A small-molecule ligand and the protein it binds are described below.
Small molecule (SMILES): O=C(NO)[C@@H](O)[C@H](O)[C@@H](O)C(=O)[O-]

Binding-site contacts:
Ligand atom OH5 contacts residue MG1 of chain 1.D at 2.0 Å.
Ligand atom N6 contacts residue MG1 of chain 1.D at 3.1 Å.
Ligand atom OH5 contacts residue LLH1 of chain 1.G at 0.3 Å (h-bond).
Ligand atom N6 contacts residue LLH1 of chain 1.G at 0.7 Å (h-bond).
Ligand atom C5 contacts residue HIS194 of chain 1.A at 3.5 Å.
Ligand atom O1B contacts residue HIS47 of chain 1.A at 2.8 Å (h-bond).
Ligand atom N6 contacts residue GLU352 of chain 1.A at 3.0 Å (salt-bridge).
Ligand atom OH2 contacts residue HIS232 of chain 1.A at 3.1 Å (h-bond).
Ligand atom OH6 contacts residue LYS192 of chain 1.A at 2.8 Å (salt-bridge).
Ligand atom N6 contacts residue HIS332 of chain 1.A at 3.1 Å.
Ligand atom C2 contacts residue LLH1 of chain 1.G at 0.3 Å.
Ligand atom OH4 contacts residue HIS194 of chain 1.A at 3.5 Å (h-bond).
Ligand atom C3 contacts residue LLH1 of chain 1.G at 0.4 Å.
Ligand atom OH6 contacts residue GLU281 of chain 1.A at 3.2 Å (salt-bridge).
Ligand atom OH5 contacts residue ASP229 of chain 1.A at 2.7 Å (salt-bridge).
Ligand atom O1A contacts residue LLH1 of chain 1.G at 0.5 Å (h-bond).
Ligand atom OH6 contacts residue ASP229 of chain 1.A at 3.2 Å (salt-bridge).
Ligand atom C5 contacts residue GLU281 of chain 1.A at 3.3 Å.
Ligand atom C5 contacts residue LLH1 of chain 1.G at 0.4 Å.
Ligand atom C1 contacts residue HIS47 of chain 1.A at 3.3 Å.
Ligand atom OH6 contacts residue MG1 of chain 1.D at 2.4 Å.
Ligand atom OH4 contacts residue LLH1 of chain 1.G at 0.8 Å.
Ligand atom OH3 contacts residue LLH1 of chain 1.G at 1.0 Å (h-bond).
Ligand atom OH6 contacts residue GLU352 of chain 1.A at 2.9 Å (salt-bridge).
Ligand atom C5 contacts residue HIS332 of chain 1.A at 3.4 Å.
Ligand atom OH6 contacts residue LLH1 of chain 1.G at 0.5 Å (h-bond).
Ligand atom OH5 contacts residue GLU281 of chain 1.A at 3.0 Å (salt-bridge).
Ligand atom OH6 contacts residue ARG303 of chain 1.A at 3.0 Å (salt-bridge).
Ligand atom OH3 contacts residue ARG113 of chain 1.B at 2.9 Å (salt-bridge).
Ligand atom C4 contacts residue HIS332 of chain 1.A at 3.3 Å.
Ligand atom C5 contacts residue MG1 of chain 1.D at 2.9 Å.
Ligand atom O1A contacts residue ARG113 of chain 1.B at 3.5 Å (salt-bridge).
Ligand atom OH2 contacts residue LLH1 of chain 1.G at 0.3 Å (h-bond).
Ligand atom C4 contacts residue LLH1 of chain 1.G at 1.0 Å.
Ligand atom OH6 contacts residue GLU255 of chain 1.A at 3.3 Å (salt-bridge).
Ligand atom O1A contacts residue HIS232 of chain 1.A at 2.7 Å (h-bond).
Ligand atom O1A contacts residue HIS47 of chain 1.A at 2.9 Å (h-bond).
Ligand atom C1 contacts residue LLH1 of chain 1.G at 0.2 Å.
Ligand atom OH2 contacts residue HIS194 of chain 1.A at 3.3 Å.
Ligand atom O1B contacts residue LLH1 of chain 1.G at 0.1 Å (h-bond).

Sequence of chain 1.B:
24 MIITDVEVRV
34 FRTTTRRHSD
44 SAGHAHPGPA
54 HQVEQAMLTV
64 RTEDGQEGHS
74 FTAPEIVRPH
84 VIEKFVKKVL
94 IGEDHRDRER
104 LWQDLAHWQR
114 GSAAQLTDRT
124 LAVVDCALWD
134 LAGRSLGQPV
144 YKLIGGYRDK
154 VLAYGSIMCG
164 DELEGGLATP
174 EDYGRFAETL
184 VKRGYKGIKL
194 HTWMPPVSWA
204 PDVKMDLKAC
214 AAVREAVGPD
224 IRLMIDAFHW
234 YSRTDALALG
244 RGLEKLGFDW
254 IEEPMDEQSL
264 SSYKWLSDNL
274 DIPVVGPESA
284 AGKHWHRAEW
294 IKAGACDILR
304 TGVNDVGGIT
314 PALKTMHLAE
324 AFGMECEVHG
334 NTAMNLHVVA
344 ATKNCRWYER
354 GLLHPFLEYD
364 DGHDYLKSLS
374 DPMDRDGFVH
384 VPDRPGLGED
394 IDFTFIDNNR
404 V

Sequence of chain 1.A:
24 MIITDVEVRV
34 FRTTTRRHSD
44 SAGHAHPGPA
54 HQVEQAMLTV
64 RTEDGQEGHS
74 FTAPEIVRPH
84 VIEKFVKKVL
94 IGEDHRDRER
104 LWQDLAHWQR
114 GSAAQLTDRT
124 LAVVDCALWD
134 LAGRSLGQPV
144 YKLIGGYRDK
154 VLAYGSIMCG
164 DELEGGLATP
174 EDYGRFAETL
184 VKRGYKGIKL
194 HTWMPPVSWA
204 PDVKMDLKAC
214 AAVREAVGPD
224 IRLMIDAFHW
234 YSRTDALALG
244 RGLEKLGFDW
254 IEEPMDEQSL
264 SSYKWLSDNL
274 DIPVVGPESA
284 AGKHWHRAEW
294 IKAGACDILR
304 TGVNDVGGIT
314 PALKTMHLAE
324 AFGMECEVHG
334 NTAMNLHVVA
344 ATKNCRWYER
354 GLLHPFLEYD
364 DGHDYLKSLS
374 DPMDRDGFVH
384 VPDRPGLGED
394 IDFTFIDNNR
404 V